The small molecule below binds the protein below.
Small molecule (SMILES): O=C([O-])C(=O)[O-]

Binding-site contacts:
Ligand atom C1 contacts residue ARG210 of chain 1.G at 4.3 Å.
Ligand atom O4 contacts residue ALA209 of chain 1.G at 4.1 Å.
Ligand atom O2 contacts residue ALA209 of chain 1.G at 4.1 Å.
Ligand atom C1 contacts residue THR244 of chain 1.G at 3.6 Å.
Ligand atom O2 contacts residue ASP212 of chain 1.G at 4.1 Å.
Ligand atom O2 contacts residue GLU188 of chain 1.G at 3.1 Å (salt-bridge).
Ligand atom C1 contacts residue ASP212 of chain 1.G at 3.8 Å.
Ligand atom O1 contacts residue GLU188 of chain 1.G at 2.8 Å (salt-bridge).
Ligand atom O4 contacts residue MG1 of chain 1.OA at 4.1 Å.
Ligand atom C1 contacts residue ALA209 of chain 1.G at 3.5 Å (hydrophobic).
Ligand atom O4 contacts residue THR244 of chain 1.G at 3.4 Å (h-bond).
Ligand atom O4 contacts residue ARG87 of chain 1.G at 4.0 Å.
Ligand atom O4 contacts residue LYS186 of chain 1.G at 3.8 Å.
Ligand atom O4 contacts residue MET207 of chain 1.G at 4.2 Å.
Ligand atom O3 contacts residue ALA209 of chain 1.G at 3.2 Å.
Ligand atom C2 contacts residue LYS186 of chain 1.G at 3.6 Å.
Ligand atom O3 contacts residue MG1 of chain 1.OA at 4.0 Å.
Ligand atom O3 contacts residue ARG210 of chain 1.G at 3.4 Å (salt-bridge).
Ligand atom O3 contacts residue THR244 of chain 1.G at 2.6 Å (h-bond).
Ligand atom O3 contacts residue GLU188 of chain 1.G at 4.5 Å.
Ligand atom C2 contacts residue MG1 of chain 1.OA at 2.8 Å.
Ligand atom C2 contacts residue GLU188 of chain 1.G at 3.7 Å.
Ligand atom O2 contacts residue MG1 of chain 1.OA at 2.1 Å.
Ligand atom O1 contacts residue ALA209 of chain 1.G at 3.8 Å.
Ligand atom C1 contacts residue GLU188 of chain 1.G at 3.5 Å.
Ligand atom O1 contacts residue ASP212 of chain 1.G at 2.9 Å (salt-bridge).
Ligand atom C2 contacts residue THR244 of chain 1.G at 4.0 Å.
Ligand atom O2 contacts residue LYS186 of chain 1.G at 2.8 Å (salt-bridge).
Ligand atom O3 contacts residue ASP212 of chain 1.G at 3.9 Å.
Ligand atom O1 contacts residue GLY211 of chain 1.G at 3.8 Å.
Ligand atom O1 contacts residue MG1 of chain 1.OA at 2.1 Å.
Ligand atom C2 contacts residue ALA209 of chain 1.G at 3.7 Å (hydrophobic).
Ligand atom C1 contacts residue GLY211 of chain 1.G at 3.7 Å.
Ligand atom O4 contacts residue MET276 of chain 1.G at 4.2 Å.
Ligand atom C1 contacts residue MG1 of chain 1.OA at 2.9 Å.
Ligand atom O3 contacts residue GLY211 of chain 1.G at 2.8 Å (h-bond).

Sequence of chain 1.G:
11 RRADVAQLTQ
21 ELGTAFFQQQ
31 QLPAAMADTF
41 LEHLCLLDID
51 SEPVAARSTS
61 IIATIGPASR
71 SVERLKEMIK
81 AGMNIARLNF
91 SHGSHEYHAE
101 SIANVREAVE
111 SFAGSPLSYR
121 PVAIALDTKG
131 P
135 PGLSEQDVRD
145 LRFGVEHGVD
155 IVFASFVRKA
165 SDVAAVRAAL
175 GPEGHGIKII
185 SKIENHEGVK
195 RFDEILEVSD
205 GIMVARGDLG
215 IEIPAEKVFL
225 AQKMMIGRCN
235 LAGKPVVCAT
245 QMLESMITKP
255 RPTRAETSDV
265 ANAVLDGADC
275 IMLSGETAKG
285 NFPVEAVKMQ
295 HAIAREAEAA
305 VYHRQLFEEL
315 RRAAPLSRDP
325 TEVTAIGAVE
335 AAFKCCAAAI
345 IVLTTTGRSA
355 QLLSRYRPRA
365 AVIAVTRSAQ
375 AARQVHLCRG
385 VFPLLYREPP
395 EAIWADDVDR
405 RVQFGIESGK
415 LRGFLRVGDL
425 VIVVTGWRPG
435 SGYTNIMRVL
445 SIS